Sequence of chain 1.D:
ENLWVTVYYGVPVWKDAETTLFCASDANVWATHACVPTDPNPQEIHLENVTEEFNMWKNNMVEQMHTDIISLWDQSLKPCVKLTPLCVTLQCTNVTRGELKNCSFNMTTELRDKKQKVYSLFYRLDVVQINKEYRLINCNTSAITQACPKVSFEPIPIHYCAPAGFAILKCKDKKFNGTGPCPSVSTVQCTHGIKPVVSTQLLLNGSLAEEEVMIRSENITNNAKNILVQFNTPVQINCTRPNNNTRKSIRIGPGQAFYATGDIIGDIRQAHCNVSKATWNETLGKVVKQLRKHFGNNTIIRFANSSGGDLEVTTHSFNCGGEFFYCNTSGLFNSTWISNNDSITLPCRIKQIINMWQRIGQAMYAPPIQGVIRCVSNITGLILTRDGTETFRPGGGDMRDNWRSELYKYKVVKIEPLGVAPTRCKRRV

Sequence of chain 1.G:
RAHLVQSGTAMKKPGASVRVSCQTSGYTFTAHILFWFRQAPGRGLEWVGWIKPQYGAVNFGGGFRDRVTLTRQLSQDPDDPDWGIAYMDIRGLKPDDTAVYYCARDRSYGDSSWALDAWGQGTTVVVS

Binding-site contacts:
Ligand atom O3 contacts residue GLN73 of chain 1.G at 4.2 Å.
Ligand atom N2 contacts residue ASN167 of chain 1.D at 2.9 Å (h-bond).
Ligand atom O7 contacts residue ARG278 of chain 3.D at 3.2 Å (salt-bridge).
Ligand atom C7 contacts residue ASN167 of chain 1.D at 3.4 Å.
Ligand atom O5 contacts residue ARG162 of chain 1.D at 4.0 Å.
Ligand atom O5 contacts residue ASN167 of chain 1.D at 2.3 Å (h-bond).
Ligand atom O6 contacts residue VAL144 of chain 1.D at 4.1 Å.
Ligand atom N2 contacts residue THR168 of chain 1.D at 3.7 Å.
Ligand atom C1 contacts residue THR168 of chain 1.D at 4.0 Å.
Ligand atom C8 contacts residue GLN76 of chain 1.G at 3.7 Å.
Ligand atom C4 contacts residue ASN167 of chain 1.D at 4.2 Å.
Ligand atom C1 contacts residue ASN167 of chain 1.D at 1.4 Å.
Ligand atom C5 contacts residue ASN167 of chain 1.D at 3.6 Å.
Ligand atom C8 contacts residue ARG278 of chain 3.D at 3.3 Å.
Ligand atom C8 contacts residue THR168 of chain 1.D at 4.2 Å.
Ligand atom C2 contacts residue ASN167 of chain 1.D at 2.5 Å.
Ligand atom C3 contacts residue ASN167 of chain 1.D at 3.8 Å.
Ligand atom C7 contacts residue THR168 of chain 1.D at 4.3 Å.
Ligand atom O6 contacts residue ILE164 of chain 1.D at 4.2 Å.
Ligand atom C2 contacts residue THR168 of chain 1.D at 4.4 Å.
Ligand atom C8 contacts residue ASN167 of chain 1.D at 3.9 Å.
Ligand atom O7 contacts residue ASN167 of chain 1.D at 3.4 Å (h-bond).
Ligand atom C7 contacts residue ARG278 of chain 3.D at 3.6 Å.

A small-molecule ligand and the protein it binds are described below.
Small molecule (SMILES): CC(=O)N[C@H]1[C@H](O[C@H]2[C@H](O)[C@@H](NC(C)=O)CO[C@@H]2CO)O[C@H](CO)[C@@H](O)[C@@H]1O

Sequence of chain 3.D:
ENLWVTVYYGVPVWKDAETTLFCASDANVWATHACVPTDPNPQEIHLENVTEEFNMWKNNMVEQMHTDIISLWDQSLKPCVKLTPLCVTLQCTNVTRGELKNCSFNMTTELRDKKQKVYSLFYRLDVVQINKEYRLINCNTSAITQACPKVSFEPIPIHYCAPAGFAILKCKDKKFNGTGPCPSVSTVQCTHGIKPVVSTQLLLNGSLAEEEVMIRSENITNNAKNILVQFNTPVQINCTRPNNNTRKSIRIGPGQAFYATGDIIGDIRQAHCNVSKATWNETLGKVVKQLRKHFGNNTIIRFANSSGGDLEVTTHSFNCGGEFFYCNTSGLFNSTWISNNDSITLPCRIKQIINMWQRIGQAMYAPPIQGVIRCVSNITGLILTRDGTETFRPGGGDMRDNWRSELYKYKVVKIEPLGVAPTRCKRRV